Sequence of chain 1.A:
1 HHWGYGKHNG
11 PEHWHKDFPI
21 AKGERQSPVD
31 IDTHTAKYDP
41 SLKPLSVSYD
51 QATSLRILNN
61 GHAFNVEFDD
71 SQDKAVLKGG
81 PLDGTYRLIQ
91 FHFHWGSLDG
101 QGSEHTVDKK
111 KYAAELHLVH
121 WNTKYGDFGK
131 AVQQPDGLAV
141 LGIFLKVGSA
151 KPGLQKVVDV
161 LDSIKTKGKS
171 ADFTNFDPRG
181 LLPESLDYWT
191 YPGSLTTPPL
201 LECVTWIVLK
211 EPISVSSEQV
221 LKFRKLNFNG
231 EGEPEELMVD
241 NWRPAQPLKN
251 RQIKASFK

Binding-site contacts:
Ligand atom O1 contacts residue TRP3 of chain 1.A at 3.4 Å.
Ligand atom O1 contacts residue ASN9 of chain 1.A at 3.4 Å (h-bond).
Ligand atom O2 contacts residue ASP17 of chain 1.A at 3.5 Å (salt-bridge).
Ligand atom C3 contacts residue HIS2 of chain 1.A at 3.5 Å.
Ligand atom NH contacts residue TRP14 of chain 1.A at 3.8 Å.
Ligand atom NH contacts residue ASP17 of chain 1.A at 2.8 Å (salt-bridge).
Ligand atom C5 contacts residue HIS2 of chain 1.A at 4.4 Å.
Ligand atom C5 contacts residue HIS8 of chain 1.A at 4.3 Å.
Ligand atom C3 contacts residue TRP3 of chain 1.A at 4.1 Å (hydrophobic).
Ligand atom S1 contacts residue HIS13 of chain 1.A at 4.3 Å.
Ligand atom C3 contacts residue ASP17 of chain 1.A at 4.2 Å.
Ligand atom S contacts residue TRP3 of chain 1.A at 4.0 Å.
Ligand atom C2 contacts residue TRP3 of chain 1.A at 4.4 Å (hydrophobic).
Ligand atom S contacts residue ASP17 of chain 1.A at 3.6 Å (salt-bridge).
Ligand atom S1 contacts residue ASN9 of chain 1.A at 4.0 Å.
Ligand atom O1 contacts residue TRP14 of chain 1.A at 3.6 Å.
Ligand atom C4 contacts residue HIS2 of chain 1.A at 3.7 Å.
Ligand atom C2 contacts residue ASP17 of chain 1.A at 3.9 Å.
Ligand atom NH contacts residue LYS16 of chain 1.A at 4.2 Å.
Ligand atom S1 contacts residue HIS8 of chain 1.A at 3.8 Å.
Ligand atom S contacts residue HIS13 of chain 1.A at 4.1 Å.
Ligand atom O2 contacts residue HIS2 of chain 1.A at 4.2 Å.
Ligand atom O2 contacts residue TRP3 of chain 1.A at 3.4 Å.
Ligand atom O2 contacts residue PHE18 of chain 1.A at 4.0 Å.
Ligand atom O1 contacts residue HIS2 of chain 1.A at 4.5 Å.
Ligand atom NH contacts residue HIS13 of chain 1.A at 3.0 Å (h-bond).
Ligand atom O1 contacts residue HIS13 of chain 1.A at 4.0 Å.
Ligand atom C2 contacts residue HIS2 of chain 1.A at 4.0 Å.

This small molecule binds to this protein.
Small molecule (SMILES): NS(=O)(=O)c1cccs1